Sequence of chain 1.A:
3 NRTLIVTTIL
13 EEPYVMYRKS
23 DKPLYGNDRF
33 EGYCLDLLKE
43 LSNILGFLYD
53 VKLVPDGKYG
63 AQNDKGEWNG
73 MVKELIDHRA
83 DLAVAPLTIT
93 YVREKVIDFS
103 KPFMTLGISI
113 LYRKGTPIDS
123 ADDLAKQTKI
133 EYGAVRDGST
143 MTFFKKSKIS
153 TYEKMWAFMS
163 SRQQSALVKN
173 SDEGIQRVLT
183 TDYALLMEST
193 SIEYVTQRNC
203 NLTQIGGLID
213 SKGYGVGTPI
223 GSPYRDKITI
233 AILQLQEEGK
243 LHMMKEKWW

A small-molecule ligand and the protein it binds are described below.
Small molecule (SMILES): C=C(C)[C@H]1CN[C@H](C(=O)O)[C@H]1CC(=O)O

Binding-site contacts:
Ligand atom OXT contacts residue THR90 of chain 1.A at 3.0 Å (h-bond).
Ligand atom O contacts residue SER141 of chain 1.A at 2.7 Å (h-bond).
Ligand atom C contacts residue SER141 of chain 1.A at 3.4 Å.
Ligand atom CB contacts residue GLU190 of chain 1.A at 4.1 Å.
Ligand atom CD contacts residue TYR61 of chain 1.A at 3.6 Å (hydrophobic).
Ligand atom CG contacts residue TYR61 of chain 1.A at 3.6 Å (hydrophobic).
Ligand atom OD2 contacts residue GLY140 of chain 1.A at 3.4 Å.
Ligand atom CD1 contacts residue GLU13 of chain 1.A at 3.4 Å.
Ligand atom O contacts residue THR90 of chain 1.A at 4.2 Å.
Ligand atom OXT contacts residue ARG95 of chain 1.A at 2.9 Å (salt-bridge).
Ligand atom OD1 contacts residue GLU190 of chain 1.A at 3.7 Å.
Ligand atom N contacts residue PRO88 of chain 1.A at 2.9 Å (h-bond).
Ligand atom OXT contacts residue PRO88 of chain 1.A at 3.4 Å (h-bond).
Ligand atom CG1 contacts residue GLU190 of chain 1.A at 3.9 Å.
Ligand atom N contacts residue THR90 of chain 1.A at 3.2 Å (h-bond).
Ligand atom N contacts residue GLU190 of chain 1.A at 2.9 Å (salt-bridge).
Ligand atom CD2 contacts residue VAL137 of chain 1.A at 3.8 Å (hydrophobic).
Ligand atom CG1 contacts residue THR142 of chain 1.A at 3.1 Å.
Ligand atom CD1 contacts residue SER173 of chain 1.A at 3.6 Å.
Ligand atom OXT contacts residue LEU89 of chain 1.A at 3.7 Å.
Ligand atom OXT contacts residue TYR61 of chain 1.A at 3.7 Å.
Ligand atom CD contacts residue GLU190 of chain 1.A at 3.6 Å.
Ligand atom CD contacts residue PRO88 of chain 1.A at 3.2 Å (hydrophobic).
Ligand atom CA contacts residue GLU190 of chain 1.A at 3.3 Å.
Ligand atom C contacts residue ARG95 of chain 1.A at 3.4 Å.
Ligand atom CB1 contacts residue GLU190 of chain 1.A at 3.7 Å.
Ligand atom O contacts residue GLY140 of chain 1.A at 3.8 Å.
Ligand atom O contacts residue ARG95 of chain 1.A at 2.8 Å (salt-bridge).
Ligand atom C contacts residue THR90 of chain 1.A at 3.3 Å.
Ligand atom OD2 contacts residue THR142 of chain 1.A at 2.9 Å (h-bond).
Ligand atom CD2 contacts residue TYR61 of chain 1.A at 3.5 Å (hydrophobic).
Ligand atom OD1 contacts residue THR142 of chain 1.A at 2.5 Å (h-bond).
Ligand atom CA contacts residue PRO88 of chain 1.A at 4.2 Å (hydrophobic).
Ligand atom N contacts residue TYR216 of chain 1.A at 4.1 Å.
Ligand atom OXT contacts residue SER141 of chain 1.A at 3.9 Å.
Ligand atom CD1 contacts residue TYR61 of chain 1.A at 3.6 Å (hydrophobic).
Ligand atom CA contacts residue THR90 of chain 1.A at 3.3 Å.
Ligand atom OD2 contacts residue SER141 of chain 1.A at 3.1 Å (h-bond).
Ligand atom CG2 contacts residue TYR61 of chain 1.A at 3.4 Å (hydrophobic).
Ligand atom CD2 contacts residue GOL1 of chain 1.I at 3.7 Å.